Sequence of chain 1.A:
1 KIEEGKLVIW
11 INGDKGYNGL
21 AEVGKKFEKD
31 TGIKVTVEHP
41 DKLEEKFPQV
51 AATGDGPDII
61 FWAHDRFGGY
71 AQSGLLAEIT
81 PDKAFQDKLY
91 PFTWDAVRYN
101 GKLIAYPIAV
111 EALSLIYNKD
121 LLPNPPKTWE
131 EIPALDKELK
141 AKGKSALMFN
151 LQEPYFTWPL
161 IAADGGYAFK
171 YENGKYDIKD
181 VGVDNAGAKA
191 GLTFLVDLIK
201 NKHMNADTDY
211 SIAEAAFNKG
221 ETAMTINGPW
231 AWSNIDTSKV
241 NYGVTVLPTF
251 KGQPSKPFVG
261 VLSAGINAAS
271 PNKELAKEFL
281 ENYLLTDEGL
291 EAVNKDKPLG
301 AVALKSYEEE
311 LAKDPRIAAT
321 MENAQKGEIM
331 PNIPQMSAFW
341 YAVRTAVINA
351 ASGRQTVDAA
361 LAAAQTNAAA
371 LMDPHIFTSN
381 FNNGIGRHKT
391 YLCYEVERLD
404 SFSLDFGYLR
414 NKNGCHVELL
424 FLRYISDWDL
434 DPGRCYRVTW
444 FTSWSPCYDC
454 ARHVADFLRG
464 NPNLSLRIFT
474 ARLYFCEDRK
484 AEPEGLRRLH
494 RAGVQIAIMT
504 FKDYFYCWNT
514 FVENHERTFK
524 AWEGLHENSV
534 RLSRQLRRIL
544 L

Binding-site contacts:
Ligand atom C2 contacts residue TRP230 of chain 1.A at 3.7 Å (hydrophobic).
Ligand atom O2 contacts residue MET330 of chain 1.A at 3.7 Å.
Ligand atom C4 contacts residue LYS42 of chain 1.A at 3.6 Å.
Ligand atom O3 contacts residue GLU44 of chain 1.A at 3.0 Å (salt-bridge).
Ligand atom C6 contacts residue GLU153 of chain 1.A at 3.2 Å.
Ligand atom O1 contacts residue ASP14 of chain 1.A at 2.8 Å (salt-bridge).
Ligand atom O5 contacts residue GLU45 of chain 1.A at 2.8 Å (salt-bridge).
Ligand atom O6 contacts residue TYR155 of chain 1.A at 3.2 Å (h-bond).
Ligand atom O6 contacts residue ARG344 of chain 1.A at 3.1 Å.
Ligand atom C3 contacts residue TRP62 of chain 1.A at 3.7 Å (hydrophobic).
Ligand atom O2 contacts residue LYS15 of chain 1.A at 2.8 Å (salt-bridge).
Ligand atom O3 contacts residue LYS42 of chain 1.A at 3.7 Å.
Ligand atom C3 contacts residue ASP65 of chain 1.A at 3.7 Å.
Ligand atom O2 contacts residue GLU44 of chain 1.A at 2.3 Å (salt-bridge).
Ligand atom O3 contacts residue TYR341 of chain 1.A at 3.5 Å (h-bond).
Ligand atom C2 contacts residue ASP65 of chain 1.A at 3.4 Å.
Ligand atom C1 contacts residue ASP14 of chain 1.A at 3.3 Å.
Ligand atom O5 contacts residue TYR341 of chain 1.A at 3.3 Å.
Ligand atom O2 contacts residue GLU111 of chain 1.A at 3.2 Å (salt-bridge).
Ligand atom O2 contacts residue ARG66 of chain 1.A at 2.8 Å (salt-bridge).
Ligand atom C6 contacts residue ARG344 of chain 1.A at 3.7 Å.
Ligand atom O2 contacts residue ASP65 of chain 1.A at 2.7 Å (salt-bridge).
Ligand atom C4 contacts residue TYR341 of chain 1.A at 3.7 Å (hydrophobic).
Ligand atom C2 contacts residue GLU44 of chain 1.A at 3.3 Å.
Ligand atom O2 contacts residue TRP62 of chain 1.A at 3.7 Å.
Ligand atom O3 contacts residue GLU111 of chain 1.A at 3.5 Å (salt-bridge).
Ligand atom C2 contacts residue GLU45 of chain 1.A at 3.6 Å.
Ligand atom O5 contacts residue TYR155 of chain 1.A at 3.4 Å.
Ligand atom C1 contacts residue GLU45 of chain 1.A at 3.0 Å.
Ligand atom O3 contacts residue TRP62 of chain 1.A at 3.0 Å (h-bond).
Ligand atom O6 contacts residue TYR341 of chain 1.A at 3.6 Å.
Ligand atom O6 contacts residue PRO154 of chain 1.A at 3.3 Å.
Ligand atom C3 contacts residue GLU44 of chain 1.A at 3.6 Å.
Ligand atom O3 contacts residue ARG66 of chain 1.A at 3.6 Å (salt-bridge).
Ligand atom O6 contacts residue GLU153 of chain 1.A at 2.7 Å (salt-bridge).
Ligand atom O3 contacts residue ASP65 of chain 1.A at 3.0 Å (salt-bridge).
Ligand atom C1 contacts residue TRP340 of chain 1.A at 3.5 Å (hydrophobic).
Ligand atom O5 contacts residue TRP340 of chain 1.A at 3.3 Å.
Ligand atom C1 contacts residue GLU44 of chain 1.A at 3.6 Å.
Ligand atom O2 contacts residue ALA63 of chain 1.A at 3.3 Å.

The protein below binds the small molecule below.
Small molecule (SMILES): OC[C@H]1O[C@H](O[C@H]2[C@H](O)[C@@H](O)[C@@H](O[C@H]3[C@H](O)[C@@H](O)[C@@H](O[C@H]4[C@H](O)[C@@H](O)[C@@H](O)O[C@@H]4CO)O[C@@H]3CO)O[C@@H]2CO)[C@H](O)[C@@H](O)[C@@H]1O